This protein binds this small molecule.
Small molecule (SMILES): N[C@@H](CCN[C@H](Cc1c[nH]cn1)C(=O)O)C(=O)O

Sequence of chain 1.B:
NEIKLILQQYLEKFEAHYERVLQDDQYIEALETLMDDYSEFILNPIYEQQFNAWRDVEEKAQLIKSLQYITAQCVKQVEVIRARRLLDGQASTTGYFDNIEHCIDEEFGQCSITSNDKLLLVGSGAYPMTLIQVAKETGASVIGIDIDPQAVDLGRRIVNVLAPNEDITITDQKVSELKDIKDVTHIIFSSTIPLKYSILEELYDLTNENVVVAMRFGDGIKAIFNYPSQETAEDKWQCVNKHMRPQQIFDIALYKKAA

Binding-site contacts:
Ligand atom N18 contacts residue TYR140 of chain 1.B at 3.1 Å (h-bond).
Ligand atom C14 contacts residue GLU92 of chain 1.B at 3.6 Å.
Ligand atom C9 contacts residue PHE238 of chain 1.B at 3.4 Å (hydrophobic).
Ligand atom C14 contacts residue MET142 of chain 1.B at 3.7 Å (hydrophobic).
Ligand atom N18 contacts residue SER137 of chain 1.B at 3.1 Å (h-bond).
Ligand atom O17 contacts residue MET142 of chain 1.B at 2.8 Å (h-bond).
Ligand atom C3 contacts residue SER204 of chain 1.B at 3.5 Å.
Ligand atom O16 contacts residue ILE117 of chain 1.B at 3.5 Å.
Ligand atom C13 contacts residue ARG229 of chain 1.B at 3.7 Å.
Ligand atom N18 contacts residue GLU92 of chain 1.B at 2.7 Å (salt-bridge).
Ligand atom C7 contacts residue TYR109 of chain 1.B at 3.3 Å (hydrophobic).
Ligand atom C11 contacts residue PHE263 of chain 1.B at 3.6 Å (hydrophobic).
Ligand atom C3 contacts residue SER203 of chain 1.B at 3.9 Å.
Ligand atom C12 contacts residue SER203 of chain 1.B at 3.9 Å.
Ligand atom O5 contacts residue SER203 of chain 1.B at 3.8 Å.
Ligand atom O17 contacts residue PRO141 of chain 1.B at 3.4 Å.
Ligand atom C15 contacts residue MET142 of chain 1.B at 3.8 Å (hydrophobic).
Ligand atom C6 contacts residue TYR109 of chain 1.B at 3.3 Å (hydrophobic).
Ligand atom O5 contacts residue ARG229 of chain 1.B at 3.1 Å (salt-bridge).
Ligand atom C11 contacts residue ASN239 of chain 1.B at 3.4 Å.
Ligand atom O4 contacts residue SER203 of chain 1.B at 3.6 Å.
Ligand atom O4 contacts residue SER204 of chain 1.B at 2.8 Å (h-bond).
Ligand atom C12 contacts residue MTA1 of chain 1.H at 3.4 Å.
Ligand atom C13 contacts residue SER203 of chain 1.B at 3.5 Å.
Ligand atom C6 contacts residue ILE113 of chain 1.B at 3.6 Å (hydrophobic).
Ligand atom N10 contacts residue ILE262 of chain 1.B at 3.5 Å.
Ligand atom N18 contacts residue MET142 of chain 1.B at 3.5 Å.
Ligand atom O5 contacts residue SER204 of chain 1.B at 3.5 Å (h-bond).
Ligand atom O17 contacts residue THR143 of chain 1.B at 2.9 Å (h-bond).
Ligand atom C9 contacts residue ILE262 of chain 1.B at 3.9 Å (hydrophobic).
Ligand atom N10 contacts residue PHE238 of chain 1.B at 3.0 Å (h-bond).
Ligand atom O16 contacts residue THR143 of chain 1.B at 2.6 Å (h-bond).
Ligand atom N10 contacts residue ASN239 of chain 1.B at 3.1 Å (h-bond).
Ligand atom N8 contacts residue TYR109 of chain 1.B at 2.5 Å (h-bond).
Ligand atom C14 contacts residue SER137 of chain 1.B at 3.9 Å.
Ligand atom O16 contacts residue ARG229 of chain 1.B at 2.9 Å (salt-bridge).
Ligand atom C12 contacts residue GLU92 of chain 1.B at 3.5 Å.
Ligand atom C15 contacts residue THR143 of chain 1.B at 3.4 Å.
Ligand atom C9 contacts residue TYR109 of chain 1.B at 3.7 Å (hydrophobic).
Ligand atom O4 contacts residue THR205 of chain 1.B at 3.3 Å (h-bond).